Binding-site contacts:
Ligand atom O6 contacts residue TYR198 of chain 1.A at 3.1 Å (h-bond).
Ligand atom O6 contacts residue THR181 of chain 1.A at 3.6 Å.
Ligand atom C1 contacts residue THR181 of chain 1.A at 4.3 Å.
Ligand atom C1 contacts residue ASN305 of chain 1.A at 4.0 Å.
Ligand atom O5 contacts residue ASN179 of chain 1.A at 2.2 Å (h-bond).
Ligand atom C5 contacts residue THR181 of chain 1.A at 4.1 Å.
Ligand atom C6 contacts residue TYR198 of chain 1.A at 4.3 Å (hydrophobic).
Ligand atom C4 contacts residue ASN179 of chain 1.A at 4.0 Å.
Ligand atom O5 contacts residue THR181 of chain 1.A at 4.0 Å.
Ligand atom C5 contacts residue ASN179 of chain 1.A at 3.5 Å.
Ligand atom O7 contacts residue ASN179 of chain 1.A at 3.3 Å (h-bond).
Ligand atom C7 contacts residue VAL307 of chain 1.A at 4.4 Å (hydrophobic).
Ligand atom N2 contacts residue VAL307 of chain 1.A at 4.3 Å.
Ligand atom N2 contacts residue ASN179 of chain 1.A at 2.8 Å (h-bond).
Ligand atom C1 contacts residue GLU200 of chain 1.A at 4.2 Å.
Ligand atom C1 contacts residue ASN179 of chain 1.A at 1.3 Å.
Ligand atom C6 contacts residue GLU200 of chain 1.A at 3.6 Å.
Ligand atom C7 contacts residue ASN179 of chain 1.A at 3.3 Å.
Ligand atom C2 contacts residue ASN179 of chain 1.A at 2.3 Å.
Ligand atom C3 contacts residue ASN179 of chain 1.A at 3.6 Å.
Ligand atom C8 contacts residue VAL307 of chain 1.A at 4.1 Å (hydrophobic).
Ligand atom O6 contacts residue GLU200 of chain 1.A at 4.1 Å.
Ligand atom O5 contacts residue GLU200 of chain 1.A at 3.2 Å (salt-bridge).
Ligand atom C5 contacts residue GLU200 of chain 1.A at 3.9 Å.

This small molecule binds to this protein.
Small molecule (SMILES): CC(=O)N[C@@H]1[C@@H](O)[C@H](O)[C@@H](CO)O[C@H]1O

Sequence of chain 1.A:
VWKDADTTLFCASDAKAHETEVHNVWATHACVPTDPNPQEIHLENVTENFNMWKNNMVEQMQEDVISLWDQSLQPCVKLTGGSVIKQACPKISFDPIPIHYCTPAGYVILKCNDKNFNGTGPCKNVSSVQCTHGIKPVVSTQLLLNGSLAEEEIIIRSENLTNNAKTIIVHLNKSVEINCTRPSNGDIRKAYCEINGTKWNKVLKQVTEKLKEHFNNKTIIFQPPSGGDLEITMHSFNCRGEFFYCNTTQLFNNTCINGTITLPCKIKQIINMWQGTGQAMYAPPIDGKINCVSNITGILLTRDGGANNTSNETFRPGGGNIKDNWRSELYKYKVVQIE